Binding-site contacts:
Ligand atom C11 contacts residue PHE182 of chain 1.A at 3.4 Å (hydrophobic).
Ligand atom C7 contacts residue ASP48 of chain 1.A at 3.5 Å.
Ligand atom O7 contacts residue ILE219 of chain 1.A at 3.2 Å (h-bond).
Ligand atom C22 contacts residue ASP48 of chain 1.A at 3.6 Å.
Ligand atom C21 contacts residue TYR46 of chain 1.A at 3.6 Å (hydrophobic).
Ligand atom N4 contacts residue GLY220 of chain 1.A at 3.4 Å.
Ligand atom S5 contacts residue CYS215 of chain 1.A at 3.6 Å.
Ligand atom O6 contacts residue CYS215 of chain 1.A at 3.4 Å (h-bond).
Ligand atom C18 contacts residue GLN262 of chain 1.A at 3.6 Å.
Ligand atom C12 contacts residue PHE182 of chain 1.A at 3.5 Å (hydrophobic).
Ligand atom O6 contacts residue SER216 of chain 1.A at 2.7 Å (h-bond).
Ligand atom S5 contacts residue ASP181 of chain 1.A at 3.6 Å (salt-bridge).
Ligand atom O7 contacts residue ALA217 of chain 1.A at 3.2 Å.
Ligand atom C5 contacts residue ASP48 of chain 1.A at 3.2 Å.
Ligand atom C2 contacts residue PHE182 of chain 1.A at 3.5 Å (hydrophobic).
Ligand atom O9 contacts residue PHE182 of chain 1.A at 2.9 Å (h-bond).
Ligand atom O9 contacts residue GLN266 of chain 1.A at 2.8 Å (h-bond).
Ligand atom C21 contacts residue ASP48 of chain 1.A at 3.6 Å.
Ligand atom C3 contacts residue ASP181 of chain 1.A at 3.1 Å.
Ligand atom C15 contacts residue TYR46 of chain 1.A at 3.5 Å (hydrophobic).
Ligand atom C3 contacts residue GLY220 of chain 1.A at 3.5 Å.
Ligand atom N45 contacts residue ASP48 of chain 1.A at 2.7 Å (salt-bridge).
Ligand atom O7 contacts residue GLY220 of chain 1.A at 2.8 Å (h-bond).
Ligand atom N4 contacts residue ARG221 of chain 1.A at 3.0 Å (salt-bridge).
Ligand atom O7 contacts residue CYS215 of chain 1.A at 3.5 Å (h-bond).
Ligand atom C3 contacts residue ARG221 of chain 1.A at 3.7 Å.
Ligand atom O9 contacts residue ASP181 of chain 1.A at 3.6 Å (salt-bridge).
Ligand atom N4 contacts residue ASP181 of chain 1.A at 3.4 Å (salt-bridge).
Ligand atom F2 contacts residue VAL49 of chain 1.A at 3.4 Å.
Ligand atom C27 contacts residue ASP48 of chain 1.A at 3.5 Å.
Ligand atom O1 contacts residue ASP48 of chain 1.A at 3.6 Å.
Ligand atom O6 contacts residue ALA217 of chain 1.A at 2.8 Å (h-bond).
Ligand atom N45 contacts residue TYR46 of chain 1.A at 3.6 Å.
Ligand atom C1 contacts residue ASP181 of chain 1.A at 2.8 Å.
Ligand atom O6 contacts residue ARG221 of chain 1.A at 3.5 Å (salt-bridge).
Ligand atom C6 contacts residue ASP48 of chain 1.A at 3.4 Å.
Ligand atom C2 contacts residue ASP181 of chain 1.A at 3.1 Å.
Ligand atom C3 contacts residue PHE182 of chain 1.A at 3.5 Å (hydrophobic).
Ligand atom O9 contacts residue ARG221 of chain 1.A at 3.6 Å.
Ligand atom N11 contacts residue ASP48 of chain 1.A at 2.7 Å (salt-bridge).

A small-molecule ligand and the protein it binds are described below.
Small molecule (SMILES): O=C1C[C@@H](c2ccc(C[C@H](NS(=O)(=O)c3cccc(F)c3)C3=NC(Cc4ccccc4F)=C=N3)cc2)S(=O)(=O)N1

Sequence of chain 1.A:
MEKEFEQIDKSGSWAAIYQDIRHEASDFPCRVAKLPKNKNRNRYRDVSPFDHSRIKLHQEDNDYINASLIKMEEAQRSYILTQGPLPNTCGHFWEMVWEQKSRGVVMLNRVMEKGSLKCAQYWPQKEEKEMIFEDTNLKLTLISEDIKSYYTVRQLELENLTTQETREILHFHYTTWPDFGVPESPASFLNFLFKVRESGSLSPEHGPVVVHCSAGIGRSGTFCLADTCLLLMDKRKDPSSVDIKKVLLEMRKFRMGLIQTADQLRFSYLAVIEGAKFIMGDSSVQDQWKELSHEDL